The protein below binds the small molecule below.
Small molecule (SMILES): CC(C)CCC[C@@H](C)[C@H]1CC[C@H]2[C@@H]3CC=C4C[C@@H](OC(=O)CCC(=O)O)CC[C@]4(C)[C@H]3CC[C@]12C

Binding-site contacts:
Ligand atom CAK contacts residue Y011 of chain 1.I at 3.8 Å.
Ligand atom CAO contacts residue Y011 of chain 1.I at 4.2 Å.
Ligand atom CBC contacts residue ARG954 of chain 1.A at 4.3 Å.
Ligand atom CAC contacts residue PHE947 of chain 1.A at 4.2 Å (hydrophobic).
Ligand atom CBG contacts residue Y011 of chain 1.I at 3.7 Å.
Ligand atom CAD contacts residue THR115 of chain 1.A at 3.5 Å.
Ligand atom CAA contacts residue PHE947 of chain 1.A at 3.9 Å (hydrophobic).
Ligand atom CAY contacts residue TYR112 of chain 1.A at 3.1 Å (hydrophobic).
Ligand atom OAW contacts residue TYR112 of chain 1.A at 3.0 Å (h-bond).
Ligand atom CAQ contacts residue PHE947 of chain 1.A at 3.5 Å (hydrophobic).
Ligand atom CBD contacts residue Y011 of chain 1.I at 4.3 Å.
Ligand atom CBH contacts residue TYR112 of chain 1.A at 4.4 Å (hydrophobic).
Ligand atom CAV contacts residue ARG954 of chain 1.A at 3.8 Å.
Ligand atom OAG contacts residue TYR112 of chain 1.A at 3.7 Å.
Ligand atom CBD contacts residue THR115 of chain 1.A at 4.1 Å.
Ligand atom OAH contacts residue TYR112 of chain 1.A at 3.1 Å (h-bond).
Ligand atom OAF contacts residue THR108 of chain 1.A at 4.1 Å.
Ligand atom CAT contacts residue TYR112 of chain 1.A at 4.2 Å (hydrophobic).
Ligand atom CAQ contacts residue Y011 of chain 1.I at 3.8 Å.
Ligand atom CAP contacts residue Y011 of chain 1.I at 3.7 Å.
Ligand atom CAE contacts residue PHE947 of chain 1.A at 3.6 Å (hydrophobic).
Ligand atom CAO contacts residue PHE947 of chain 1.A at 3.7 Å (hydrophobic).
Ligand atom CAD contacts residue TYR112 of chain 1.A at 3.4 Å (hydrophobic).
Ligand atom CAR contacts residue Y011 of chain 1.I at 3.8 Å.
Ligand atom CAZ contacts residue ARG954 of chain 1.A at 4.3 Å.
Ligand atom CAK contacts residue ALA951 of chain 1.A at 4.1 Å (hydrophobic).
Ligand atom OAG contacts residue THR108 of chain 1.A at 3.9 Å.
Ligand atom OAF contacts residue TYR112 of chain 1.A at 3.5 Å.
Ligand atom CAM contacts residue TYR112 of chain 1.A at 3.3 Å (hydrophobic).
Ligand atom CBC contacts residue Y011 of chain 1.I at 4.3 Å.
Ligand atom CAI contacts residue ARG954 of chain 1.A at 3.9 Å.
Ligand atom CAY contacts residue ARG954 of chain 1.A at 4.3 Å.
Ligand atom CBB contacts residue PHE947 of chain 1.A at 3.6 Å (hydrophobic).
Ligand atom CAX contacts residue TYR112 of chain 1.A at 3.5 Å (hydrophobic).
Ligand atom CAI contacts residue Y011 of chain 1.I at 4.3 Å.
Ligand atom OAG contacts residue ARG954 of chain 1.A at 3.8 Å.
Ligand atom CAP contacts residue PHE947 of chain 1.A at 3.9 Å (hydrophobic).
Ligand atom CAE contacts residue THR115 of chain 1.A at 3.5 Å.
Ligand atom CAL contacts residue TYR112 of chain 1.A at 4.0 Å (hydrophobic).
Ligand atom CAQ contacts residue ALA951 of chain 1.A at 4.1 Å (hydrophobic).

Sequence of chain 1.A:
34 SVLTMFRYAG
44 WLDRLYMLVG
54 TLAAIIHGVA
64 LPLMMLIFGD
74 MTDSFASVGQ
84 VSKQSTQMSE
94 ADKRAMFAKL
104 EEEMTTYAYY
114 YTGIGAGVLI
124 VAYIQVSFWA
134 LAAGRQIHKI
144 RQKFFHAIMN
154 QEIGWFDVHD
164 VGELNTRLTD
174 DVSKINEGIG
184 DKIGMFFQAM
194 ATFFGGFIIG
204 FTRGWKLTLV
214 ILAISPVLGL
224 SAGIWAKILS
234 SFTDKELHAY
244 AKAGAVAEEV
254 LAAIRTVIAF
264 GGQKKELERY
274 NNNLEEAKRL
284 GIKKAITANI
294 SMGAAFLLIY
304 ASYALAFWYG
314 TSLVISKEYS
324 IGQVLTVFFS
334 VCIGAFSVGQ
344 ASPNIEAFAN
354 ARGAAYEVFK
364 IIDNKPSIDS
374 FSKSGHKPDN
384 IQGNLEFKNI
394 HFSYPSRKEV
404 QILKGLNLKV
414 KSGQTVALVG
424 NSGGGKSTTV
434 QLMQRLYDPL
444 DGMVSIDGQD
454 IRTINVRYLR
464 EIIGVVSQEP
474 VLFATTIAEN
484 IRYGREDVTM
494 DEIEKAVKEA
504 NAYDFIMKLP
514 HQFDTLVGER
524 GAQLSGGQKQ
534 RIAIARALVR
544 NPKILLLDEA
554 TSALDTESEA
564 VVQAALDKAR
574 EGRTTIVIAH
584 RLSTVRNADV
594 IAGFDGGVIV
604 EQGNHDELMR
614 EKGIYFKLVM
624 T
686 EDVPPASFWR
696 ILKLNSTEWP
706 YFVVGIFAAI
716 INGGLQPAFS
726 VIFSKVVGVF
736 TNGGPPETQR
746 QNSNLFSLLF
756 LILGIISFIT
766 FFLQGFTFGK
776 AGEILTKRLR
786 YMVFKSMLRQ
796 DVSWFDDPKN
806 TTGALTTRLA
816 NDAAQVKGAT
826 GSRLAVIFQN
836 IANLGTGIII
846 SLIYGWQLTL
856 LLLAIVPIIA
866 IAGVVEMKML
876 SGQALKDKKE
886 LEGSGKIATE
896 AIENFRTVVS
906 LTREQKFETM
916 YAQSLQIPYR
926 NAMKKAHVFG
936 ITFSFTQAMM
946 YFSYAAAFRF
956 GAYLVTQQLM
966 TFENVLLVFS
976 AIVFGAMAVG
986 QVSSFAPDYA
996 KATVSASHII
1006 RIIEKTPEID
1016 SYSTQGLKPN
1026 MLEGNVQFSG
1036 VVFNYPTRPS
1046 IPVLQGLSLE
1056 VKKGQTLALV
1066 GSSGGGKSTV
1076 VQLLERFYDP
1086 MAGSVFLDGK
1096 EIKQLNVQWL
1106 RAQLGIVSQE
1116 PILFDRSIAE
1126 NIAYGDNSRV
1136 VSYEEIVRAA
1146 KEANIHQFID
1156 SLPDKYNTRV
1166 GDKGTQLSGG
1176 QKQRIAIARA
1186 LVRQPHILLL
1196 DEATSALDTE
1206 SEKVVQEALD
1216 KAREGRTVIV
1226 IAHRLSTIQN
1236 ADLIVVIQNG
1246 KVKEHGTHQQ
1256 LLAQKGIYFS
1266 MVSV